Binding-site contacts:
Ligand atom C1 contacts residue ASN12 of chain 8.F at 2.1 Å.
Ligand atom C5 contacts residue ASN12 of chain 8.F at 4.1 Å.
Ligand atom O7 contacts residue ASN12 of chain 8.F at 3.7 Å.
Ligand atom C7 contacts residue ASN12 of chain 8.F at 3.9 Å.
Ligand atom C2 contacts residue ASN12 of chain 8.F at 3.2 Å.
Ligand atom N2 contacts residue ASN12 of chain 8.F at 3.8 Å.
Ligand atom O5 contacts residue ASN12 of chain 8.F at 2.7 Å (h-bond).

A protein and the small-molecule ligand that binds it are described below.
Small molecule (SMILES): CC(=O)N[C@H]1[C@H](O[C@H]2[C@H](O)[C@@H](NC(C)=O)CO[C@@H]2CO)O[C@H](CO)[C@@H](O)[C@@H]1O

Sequence of chain 8.F:
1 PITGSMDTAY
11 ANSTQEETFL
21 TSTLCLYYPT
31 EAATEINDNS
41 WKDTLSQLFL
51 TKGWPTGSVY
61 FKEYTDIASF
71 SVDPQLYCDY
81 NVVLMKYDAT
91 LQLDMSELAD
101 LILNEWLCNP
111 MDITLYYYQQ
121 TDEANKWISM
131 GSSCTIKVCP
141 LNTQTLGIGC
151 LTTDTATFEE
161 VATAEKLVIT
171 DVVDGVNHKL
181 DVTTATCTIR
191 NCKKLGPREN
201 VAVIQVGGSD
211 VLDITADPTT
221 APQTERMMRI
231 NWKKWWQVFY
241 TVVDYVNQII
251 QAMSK